Sequence of chain 1.A:
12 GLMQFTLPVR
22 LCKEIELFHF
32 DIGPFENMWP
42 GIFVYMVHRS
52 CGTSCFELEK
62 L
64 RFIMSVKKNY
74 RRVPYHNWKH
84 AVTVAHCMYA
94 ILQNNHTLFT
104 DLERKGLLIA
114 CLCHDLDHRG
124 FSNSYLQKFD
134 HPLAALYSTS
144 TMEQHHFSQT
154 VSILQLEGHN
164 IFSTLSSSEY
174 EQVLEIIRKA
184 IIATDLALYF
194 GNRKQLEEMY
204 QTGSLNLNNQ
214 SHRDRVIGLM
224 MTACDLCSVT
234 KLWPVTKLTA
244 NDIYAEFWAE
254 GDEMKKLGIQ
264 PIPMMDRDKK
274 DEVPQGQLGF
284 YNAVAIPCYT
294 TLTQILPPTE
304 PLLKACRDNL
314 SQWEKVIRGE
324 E

Binding-site contacts:
Ligand atom N5 contacts residue PHE283 of chain 1.A at 3.8 Å.
Ligand atom F24 contacts residue GLY282 of chain 1.A at 3.6 Å.
Ligand atom C12 contacts residue ILE246 of chain 1.A at 3.9 Å (hydrophobic).
Ligand atom C3 contacts residue PHE283 of chain 1.A at 3.7 Å (hydrophobic).
Ligand atom C20 contacts residue TYR247 of chain 1.A at 3.8 Å (hydrophobic).
Ligand atom C13 contacts residue PHE283 of chain 1.A at 3.7 Å (hydrophobic).
Ligand atom C18 contacts residue PHE283 of chain 1.A at 4.0 Å (hydrophobic).
Ligand atom N1 contacts residue ILE246 of chain 1.A at 3.8 Å.
Ligand atom C10 contacts residue HIS79 of chain 1.A at 3.7 Å.
Ligand atom N17 contacts residue PHE283 of chain 1.A at 3.2 Å.
Ligand atom C2 contacts residue PHE283 of chain 1.A at 3.6 Å (hydrophobic).
Ligand atom N5 contacts residue ILE246 of chain 1.A at 3.7 Å.
Ligand atom F24 contacts residue PHE283 of chain 1.A at 3.3 Å.
Ligand atom O8 contacts residue PHE250 of chain 1.A at 3.9 Å.
Ligand atom C6 contacts residue PHE250 of chain 1.A at 3.9 Å (hydrophobic).
Ligand atom F23 contacts residue PHE283 of chain 1.A at 3.5 Å.
Ligand atom C18 contacts residue TYR247 of chain 1.A at 3.3 Å (hydrophobic).
Ligand atom C12 contacts residue GLN280 of chain 1.A at 3.7 Å.
Ligand atom C4 contacts residue PHE283 of chain 1.A at 3.9 Å (hydrophobic).
Ligand atom C19 contacts residue PHE283 of chain 1.A at 3.2 Å (hydrophobic).
Ligand atom N16 contacts residue MET267 of chain 1.A at 3.5 Å (h-bond).
Ligand atom C20 contacts residue GLY279 of chain 1.A at 3.6 Å.
Ligand atom N17 contacts residue MET267 of chain 1.A at 3.8 Å.
Ligand atom C13 contacts residue PHE250 of chain 1.A at 4.0 Å (hydrophobic).
Ligand atom F24 contacts residue GLY279 of chain 1.A at 3.7 Å.
Ligand atom N14 contacts residue PHE250 of chain 1.A at 4.0 Å.
Ligand atom N1 contacts residue PHE283 of chain 1.A at 3.5 Å.
Ligand atom O15 contacts residue GLN280 of chain 1.A at 2.9 Å (h-bond).
Ligand atom O8 contacts residue PHE283 of chain 1.A at 3.7 Å.
Ligand atom C18 contacts residue MET267 of chain 1.A at 4.0 Å (hydrophobic).
Ligand atom O8 contacts residue LEU189 of chain 1.A at 4.1 Å.
Ligand atom O15 contacts residue PHE250 of chain 1.A at 4.0 Å.
Ligand atom C4 contacts residue LEU229 of chain 1.A at 3.7 Å (hydrophobic).
Ligand atom C21 contacts residue MET267 of chain 1.A at 3.3 Å (hydrophobic).
Ligand atom N14 contacts residue PHE283 of chain 1.A at 3.1 Å.
Ligand atom C12 contacts residue PHE283 of chain 1.A at 3.7 Å (hydrophobic).
Ligand atom C12 contacts residue VAL232 of chain 1.A at 4.0 Å (hydrophobic).
Ligand atom C18 contacts residue GLN280 of chain 1.A at 3.6 Å.
Ligand atom C20 contacts residue MET267 of chain 1.A at 3.6 Å (hydrophobic).
Ligand atom O15 contacts residue TYR247 of chain 1.A at 4.0 Å.

The protein below binds the small molecule below.
Small molecule (SMILES): Cn1ncc(C(=O)N2CCC2)c1C(=O)Nc1ccn(CC(F)F)n1